A protein and the small-molecule ligand that binds it are described below.
Small molecule (SMILES): CN1C[C@H](C(=O)N[C@]2(C)O[C@@]3(O)[C@@H]4CCCN4C(=O)[C@H](Cc4ccccc4)N3C2=O)C=C2c3cccc4[nH]cc(c34)C[C@H]21

Binding-site contacts:
Ligand atom N1 contacts residue VAL111 of chain 1.A at 3.8 Å.
Ligand atom O3 contacts residue VAL183 of chain 1.A at 3.6 Å.
Ligand atom C6 contacts residue ASP110 of chain 1.A at 3.6 Å.
Ligand atom C32 contacts residue VAL364 of chain 1.A at 3.8 Å (hydrophobic).
Ligand atom C29 contacts residue LEU184 of chain 1.A at 3.0 Å (hydrophobic).
Ligand atom N2 contacts residue ASP110 of chain 1.A at 2.6 Å (salt-bridge).
Ligand atom N1 contacts residue ALA200 of chain 1.A at 3.4 Å.
Ligand atom C8 contacts residue PHE356 of chain 1.A at 3.5 Å (hydrophobic).
Ligand atom C4 contacts residue PHE356 of chain 1.A at 3.6 Å (hydrophobic).
Ligand atom C5 contacts residue ASP110 of chain 1.A at 3.3 Å.
Ligand atom C33 contacts residue LEU378 of chain 1.A at 3.8 Å (hydrophobic).
Ligand atom N4 contacts residue VAL183 of chain 1.A at 3.7 Å.
Ligand atom C13 contacts residue VAL111 of chain 1.A at 3.6 Å (hydrophobic).
Ligand atom C31 contacts residue MET193 of chain 1.A at 3.8 Å (hydrophobic).
Ligand atom C30 contacts residue THR185 of chain 1.A at 3.7 Å.
Ligand atom C18 contacts residue VAL183 of chain 1.A at 3.6 Å (hydrophobic).
Ligand atom C3 contacts residue ASP110 of chain 1.A at 3.5 Å.
Ligand atom C30 contacts residue LEU184 of chain 1.A at 3.5 Å (hydrophobic).
Ligand atom C15 contacts residue TRP353 of chain 1.A at 3.7 Å (hydrophobic).
Ligand atom C32 contacts residue MET193 of chain 1.A at 3.7 Å (hydrophobic).
Ligand atom C33 contacts residue ASN360 of chain 1.A at 3.6 Å.
Ligand atom C15 contacts residue ASP110 of chain 1.A at 3.4 Å.
Ligand atom C33 contacts residue LEU363 of chain 1.A at 3.7 Å (hydrophobic).
Ligand atom C4 contacts residue ASP110 of chain 1.A at 3.5 Å.
Ligand atom C33 contacts residue MET193 of chain 1.A at 3.7 Å (hydrophobic).
Ligand atom C29 contacts residue MET193 of chain 1.A at 3.7 Å (hydrophobic).
Ligand atom O3 contacts residue LEU184 of chain 1.A at 2.9 Å (h-bond).
Ligand atom O5 contacts residue VAL382 of chain 1.A at 3.8 Å.
Ligand atom C22 contacts residue GLN375 of chain 1.A at 3.2 Å.
Ligand atom C21 contacts residue GLN375 of chain 1.A at 3.6 Å.
Ligand atom C10 contacts residue MET193 of chain 1.A at 3.7 Å (hydrophobic).
Ligand atom C32 contacts residue LEU363 of chain 1.A at 3.7 Å (hydrophobic).
Ligand atom C1 contacts residue THR115 of chain 1.A at 3.1 Å.
Ligand atom C31 contacts residue LYS186 of chain 1.A at 3.8 Å.
Ligand atom C1 contacts residue VAL111 of chain 1.A at 3.7 Å (hydrophobic).
Ligand atom C30 contacts residue LYS186 of chain 1.A at 3.7 Å.
Ligand atom C3 contacts residue SER114 of chain 1.A at 3.4 Å.
Ligand atom N1 contacts residue THR115 of chain 1.A at 3.0 Å (h-bond).
Ligand atom O1 contacts residue PHE356 of chain 1.A at 3.8 Å.
Ligand atom C26 contacts residue LEU107 of chain 1.A at 3.8 Å (hydrophobic).

Sequence of chain 1.A:
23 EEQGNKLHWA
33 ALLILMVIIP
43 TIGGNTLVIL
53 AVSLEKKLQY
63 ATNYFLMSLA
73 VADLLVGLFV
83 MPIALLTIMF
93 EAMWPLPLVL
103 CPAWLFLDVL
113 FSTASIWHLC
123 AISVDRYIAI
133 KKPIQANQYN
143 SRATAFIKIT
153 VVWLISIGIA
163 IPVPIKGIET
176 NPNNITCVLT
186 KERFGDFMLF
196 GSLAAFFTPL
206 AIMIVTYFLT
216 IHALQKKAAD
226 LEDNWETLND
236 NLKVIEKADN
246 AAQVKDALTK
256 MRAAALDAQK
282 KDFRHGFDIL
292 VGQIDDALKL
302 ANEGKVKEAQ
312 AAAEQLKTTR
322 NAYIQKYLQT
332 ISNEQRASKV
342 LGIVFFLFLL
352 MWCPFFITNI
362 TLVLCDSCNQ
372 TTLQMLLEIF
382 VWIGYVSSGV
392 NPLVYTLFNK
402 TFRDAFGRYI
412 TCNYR